A small-molecule ligand and the protein it binds are described below.
Small molecule (SMILES): O=Cc1cccs1

Sequence of chain 1.D:
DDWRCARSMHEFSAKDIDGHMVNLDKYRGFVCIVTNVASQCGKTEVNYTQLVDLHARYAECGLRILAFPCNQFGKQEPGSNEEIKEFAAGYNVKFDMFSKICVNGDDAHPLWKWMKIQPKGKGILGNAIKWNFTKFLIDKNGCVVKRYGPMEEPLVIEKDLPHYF

Binding-site contacts:
Ligand atom C4 contacts residue CYS129 of chain 1.D at 4.3 Å (hydrophobic).
Ligand atom C3 contacts residue CYS129 of chain 1.D at 3.0 Å (hydrophobic).
Ligand atom C2 contacts residue ASP134 of chain 1.D at 3.9 Å.
Ligand atom O1 contacts residue ALA135 of chain 1.D at 4.4 Å.
Ligand atom C3 contacts residue ASP134 of chain 1.D at 4.4 Å.
Ligand atom C2 contacts residue CYS129 of chain 1.D at 1.8 Å (hydrophobic).
Ligand atom S7 contacts residue CYS129 of chain 1.D at 3.6 Å.
Ligand atom O1 contacts residue CYS129 of chain 1.D at 2.6 Å (h-bond).
Ligand atom C4 contacts residue ASP134 of chain 1.D at 4.5 Å.
Ligand atom O1 contacts residue ASP134 of chain 1.D at 2.8 Å (salt-bridge).